A protein and the small-molecule ligand that binds it are described below.
Small molecule (SMILES): Nc1nc2c(ncn2[C@@H]2O[C@H](CO[P](=O)(O)C[P](=O)(O)OP(=O)(O)O)[C@@H](O)[C@H]2O)c(=O)[nH]1

Sequence of chain 1.T:
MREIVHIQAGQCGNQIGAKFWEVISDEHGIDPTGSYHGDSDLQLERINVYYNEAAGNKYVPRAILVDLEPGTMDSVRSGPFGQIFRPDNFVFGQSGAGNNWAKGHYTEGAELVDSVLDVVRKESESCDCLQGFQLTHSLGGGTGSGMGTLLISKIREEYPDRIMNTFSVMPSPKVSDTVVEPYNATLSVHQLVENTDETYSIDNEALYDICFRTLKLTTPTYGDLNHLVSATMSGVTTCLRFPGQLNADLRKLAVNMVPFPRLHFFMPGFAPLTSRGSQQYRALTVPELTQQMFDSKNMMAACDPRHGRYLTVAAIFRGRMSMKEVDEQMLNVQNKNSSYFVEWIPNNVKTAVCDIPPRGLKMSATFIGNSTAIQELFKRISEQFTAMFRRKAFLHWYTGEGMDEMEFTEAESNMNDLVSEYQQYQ

Binding-site contacts:
Ligand atom N1 contacts residue ASN226 of chain 1.T at 3.0 Å (h-bond).
Ligand atom O1B contacts residue THR143 of chain 1.T at 3.1 Å.
Ligand atom N1 contacts residue TYR222 of chain 1.T at 3.7 Å.
Ligand atom PG contacts residue THR143 of chain 1.T at 3.7 Å.
Ligand atom O2A contacts residue GLN11 of chain 1.T at 3.5 Å.
Ligand atom O2G contacts residue GLN11 of chain 1.T at 3.8 Å.
Ligand atom N3 contacts residue CYS12 of chain 1.T at 3.4 Å (h-bond).
Ligand atom O1G contacts residue THR143 of chain 1.T at 3.2 Å.
Ligand atom C2 contacts residue ASN226 of chain 1.T at 3.8 Å.
Ligand atom O2B contacts residue GLN11 of chain 1.T at 2.9 Å (h-bond).
Ligand atom O2' contacts residue ASN204 of chain 1.T at 3.2 Å (h-bond).
Ligand atom C5 contacts residue CYS12 of chain 1.T at 3.7 Å (hydrophobic).
Ligand atom C5 contacts residue TYR222 of chain 1.T at 3.8 Å (hydrophobic).
Ligand atom O1A contacts residue GLN11 of chain 1.T at 3.0 Å (h-bond).
Ligand atom O3B contacts residue THR143 of chain 1.T at 3.1 Å.
Ligand atom O5' contacts residue SER138 of chain 1.T at 3.0 Å (h-bond).
Ligand atom C6 contacts residue TYR222 of chain 1.T at 3.6 Å (hydrophobic).
Ligand atom O3B contacts residue GLY141 of chain 1.T at 3.9 Å.
Ligand atom O3B contacts residue GLY142 of chain 1.T at 3.7 Å.
Ligand atom O3' contacts residue ASP177 of chain 1.T at 3.7 Å.
Ligand atom O3G contacts residue GLY98 of chain 1.T at 3.9 Å.
Ligand atom PA contacts residue CYS12 of chain 1.T at 3.9 Å.
Ligand atom O3G contacts residue ASN99 of chain 1.T at 2.6 Å (h-bond).
Ligand atom C4 contacts residue CYS12 of chain 1.T at 3.4 Å (hydrophobic).
Ligand atom PG contacts residue ASN99 of chain 1.T at 3.9 Å.
Ligand atom PA contacts residue GLN11 of chain 1.T at 3.9 Å.
Ligand atom PA contacts residue SER138 of chain 1.T at 3.8 Å.
Ligand atom O1B contacts residue GLY144 of chain 1.T at 3.2 Å (h-bond).
Ligand atom O6 contacts residue GLN15 of chain 1.T at 3.7 Å.
Ligand atom O1B contacts residue GLY140 of chain 1.T at 3.7 Å.
Ligand atom O1A contacts residue SER138 of chain 1.T at 3.5 Å (h-bond).
Ligand atom O3' contacts residue THR178 of chain 1.T at 3.7 Å.
Ligand atom O6 contacts residue TYR222 of chain 1.T at 3.5 Å.
Ligand atom N2 contacts residue ASN226 of chain 1.T at 3.8 Å.
Ligand atom O1B contacts residue SER138 of chain 1.T at 3.8 Å.
Ligand atom N2 contacts residue LEU225 of chain 1.T at 3.8 Å.
Ligand atom O1A contacts residue CYS12 of chain 1.T at 2.8 Å (h-bond).
Ligand atom O2B contacts residue THR143 of chain 1.T at 3.3 Å.
Ligand atom PB contacts residue THR143 of chain 1.T at 3.3 Å.
Ligand atom C2 contacts residue CYS12 of chain 1.T at 3.7 Å (hydrophobic).